Sequence of chain 1.B:
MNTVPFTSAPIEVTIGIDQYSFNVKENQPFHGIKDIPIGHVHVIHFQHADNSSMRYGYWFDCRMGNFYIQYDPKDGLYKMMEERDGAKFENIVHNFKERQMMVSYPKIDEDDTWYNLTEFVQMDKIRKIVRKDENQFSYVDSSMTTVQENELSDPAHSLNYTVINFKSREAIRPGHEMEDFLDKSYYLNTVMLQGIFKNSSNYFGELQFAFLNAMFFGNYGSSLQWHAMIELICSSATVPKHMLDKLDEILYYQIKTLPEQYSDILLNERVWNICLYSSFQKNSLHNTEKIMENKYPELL

Binding-site contacts:
Ligand atom N1 contacts residue SER25 of chain 1.B at 3.6 Å (h-bond).
Ligand atom C3 contacts residue PRO110 of chain 1.B at 4.1 Å (hydrophobic).
Ligand atom CL contacts residue TYR24 of chain 1.B at 4.0 Å.
Ligand atom C1 contacts residue SER25 of chain 1.B at 4.4 Å.
Ligand atom CL contacts residue ILE21 of chain 1.B at 3.6 Å.
Ligand atom C4 contacts residue PHE26 of chain 1.B at 3.6 Å (hydrophobic).
Ligand atom C6 contacts residue SER25 of chain 1.B at 3.2 Å.
Ligand atom C3 contacts residue TYR24 of chain 1.B at 4.1 Å (hydrophobic).
Ligand atom C7 contacts residue SER25 of chain 1.B at 4.5 Å.
Ligand atom C4 contacts residue PRO110 of chain 1.B at 4.1 Å (hydrophobic).
Ligand atom C contacts residue VAL107 of chain 1.B at 4.2 Å (hydrophobic).
Ligand atom C3 contacts residue PHE26 of chain 1.B at 4.1 Å (hydrophobic).
Ligand atom C5 contacts residue PHE26 of chain 1.B at 3.7 Å (hydrophobic).
Ligand atom C1 contacts residue PHE26 of chain 1.B at 3.7 Å (hydrophobic).
Ligand atom CL contacts residue PRO110 of chain 1.B at 3.5 Å.
Ligand atom C5 contacts residue VAL107 of chain 1.B at 3.9 Å (hydrophobic).
Ligand atom C2 contacts residue PHE26 of chain 1.B at 3.9 Å (hydrophobic).
Ligand atom C contacts residue PHE26 of chain 1.B at 3.8 Å (hydrophobic).
Ligand atom C2 contacts residue SER25 of chain 1.B at 3.6 Å.
Ligand atom N contacts residue PRO110 of chain 1.B at 4.2 Å.
Ligand atom C3 contacts residue SER25 of chain 1.B at 3.7 Å.
Ligand atom CL contacts residue PHE26 of chain 1.B at 3.8 Å.

The protein below binds the small molecule below.
Small molecule (SMILES): N#C[C@H](N)c1cccc(Cl)c1